Binding-site contacts:
Ligand atom O12 contacts residue ARG293 of chain 1.D at 3.0 Å (salt-bridge).
Ligand atom S9 contacts residue HIS248 of chain 1.D at 3.1 Å (h-bond).
Ligand atom S9 contacts residue ARG293 of chain 1.D at 3.6 Å.
Ligand atom C3 contacts residue TYR257 of chain 1.D at 3.0 Å (hydrophobic).
Ligand atom C5 contacts residue SER251 of chain 1.D at 3.7 Å.
Ligand atom C5 contacts residue VAL250 of chain 1.D at 3.1 Å (hydrophobic).
Ligand atom O11 contacts residue ARG293 of chain 1.D at 3.4 Å.
Ligand atom C1 contacts residue FE21 of chain 1.Q at 2.9 Å.
Ligand atom O11 contacts residue HIS248 of chain 1.D at 3.1 Å (h-bond).
Ligand atom O7 contacts residue GLU267 of chain 1.D at 3.1 Å (salt-bridge).
Ligand atom O12 contacts residue HIS248 of chain 1.D at 2.8 Å (h-bond).
Ligand atom O12 contacts residue ARG292 of chain 1.D at 3.3 Å (salt-bridge).
Ligand atom C1 contacts residue HIS248 of chain 1.D at 3.5 Å.
Ligand atom O7 contacts residue TYR269 of chain 1.D at 3.3 Å.
Ligand atom C1 contacts residue TRP192 of chain 1.D at 3.5 Å (hydrophobic).
Ligand atom C2 contacts residue FE21 of chain 1.Q at 2.9 Å.
Ligand atom O13 contacts residue FE21 of chain 1.Q at 3.5 Å.
Ligand atom O8 contacts residue FE21 of chain 1.Q at 2.2 Å.
Ligand atom C6 contacts residue HIS248 of chain 1.D at 3.5 Å.
Ligand atom O11 contacts residue ARG243 of chain 1.D at 3.2 Å (salt-bridge).
Ligand atom C2 contacts residue TYR257 of chain 1.D at 3.2 Å (hydrophobic).
Ligand atom C5 contacts residue TRP192 of chain 1.D at 3.7 Å (hydrophobic).
Ligand atom O8 contacts residue HIS214 of chain 1.D at 3.0 Å.
Ligand atom O10 contacts residue TRP192 of chain 1.D at 3.3 Å.
Ligand atom C6 contacts residue TRP192 of chain 1.D at 3.3 Å (hydrophobic).
Ligand atom C5 contacts residue HIS248 of chain 1.D at 3.4 Å.
Ligand atom O12 contacts residue VAL250 of chain 1.D at 3.5 Å (h-bond).
Ligand atom O13 contacts residue ASN157 of chain 1.D at 3.4 Å (h-bond).
Ligand atom C6 contacts residue SER251 of chain 1.D at 3.4 Å.
Ligand atom C4 contacts residue TRP192 of chain 1.D at 3.6 Å (hydrophobic).
Ligand atom C2 contacts residue TRP192 of chain 1.D at 3.8 Å (hydrophobic).
Ligand atom O8 contacts residue TYR257 of chain 1.D at 2.5 Å (h-bond).
Ligand atom O8 contacts residue GLU267 of chain 1.D at 3.1 Å (salt-bridge).
Ligand atom C3 contacts residue HIS248 of chain 1.D at 3.2 Å.
Ligand atom O7 contacts residue HIS155 of chain 1.D at 3.1 Å (h-bond).
Ligand atom O7 contacts residue HIS200 of chain 1.D at 3.4 Å (h-bond).
Ligand atom C4 contacts residue HIS248 of chain 1.D at 3.2 Å.
Ligand atom O13 contacts residue TRP192 of chain 1.D at 3.0 Å (h-bond).
Ligand atom O7 contacts residue FE21 of chain 1.Q at 2.2 Å.
Ligand atom O10 contacts residue ARG293 of chain 1.D at 2.8 Å (salt-bridge).

The small molecule below binds the protein below.
Small molecule (SMILES): O=C1C=CC(S(=O)(=O)O)=CC1(O)O

Sequence of chain 1.D:
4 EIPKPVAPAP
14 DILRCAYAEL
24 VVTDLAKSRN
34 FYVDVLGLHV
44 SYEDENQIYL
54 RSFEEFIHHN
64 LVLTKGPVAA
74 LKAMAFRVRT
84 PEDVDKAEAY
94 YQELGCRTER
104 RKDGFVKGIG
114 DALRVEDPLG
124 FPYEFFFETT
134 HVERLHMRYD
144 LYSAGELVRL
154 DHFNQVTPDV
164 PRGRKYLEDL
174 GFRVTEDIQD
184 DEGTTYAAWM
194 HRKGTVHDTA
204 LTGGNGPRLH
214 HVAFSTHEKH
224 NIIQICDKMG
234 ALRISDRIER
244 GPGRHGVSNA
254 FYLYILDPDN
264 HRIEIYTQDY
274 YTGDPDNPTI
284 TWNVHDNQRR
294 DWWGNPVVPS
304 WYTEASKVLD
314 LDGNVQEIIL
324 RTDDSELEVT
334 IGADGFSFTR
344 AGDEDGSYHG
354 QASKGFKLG